Binding-site contacts:
Ligand atom C4 contacts residue CYS7 of chain 2.B at 3.3 Å (hydrophobic).
Ligand atom O1 contacts residue PRO2 of chain 2.B at 3.4 Å (h-bond).
Ligand atom C2 contacts residue HIS1 of chain 2.B at 1.3 Å.
Ligand atom C4 contacts residue HIS1 of chain 2.B at 3.5 Å.
Ligand atom C5 contacts residue HIS1 of chain 2.B at 4.5 Å.
Ligand atom C3 contacts residue HIS1 of chain 2.B at 2.3 Å.
Ligand atom C2 contacts residue ARG72 of chain 2.A at 3.7 Å.
Ligand atom C2 contacts residue PRO2 of chain 2.B at 3.8 Å (hydrophobic).
Ligand atom C6 contacts residue CYS7 of chain 2.B at 1.8 Å (hydrophobic).
Ligand atom O1 contacts residue HIS1 of chain 2.B at 2.2 Å (h-bond).
Ligand atom O1 contacts residue ARG72 of chain 2.A at 2.8 Å (salt-bridge).
Ligand atom C5 contacts residue CYS7 of chain 2.B at 2.8 Å (hydrophobic).

Sequence of chain 2.B:
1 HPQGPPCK

A small-molecule ligand and the protein it binds are described below.
Small molecule (SMILES): CCCCC(=O)O

Sequence of chain 2.A:
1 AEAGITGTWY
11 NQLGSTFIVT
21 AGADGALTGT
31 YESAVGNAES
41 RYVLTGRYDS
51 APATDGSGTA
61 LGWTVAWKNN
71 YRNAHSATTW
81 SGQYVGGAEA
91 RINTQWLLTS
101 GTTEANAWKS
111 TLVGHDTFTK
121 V